Binding-site contacts:
Ligand atom O contacts residue ASP1025 of chain 1.A at 3.3 Å.
Ligand atom CG contacts residue SER948 of chain 1.A at 4.5 Å.
Ligand atom OE1 contacts residue SER1026 of chain 1.A at 3.3 Å.
Ligand atom CD contacts residue THR1016 of chain 1.A at 3.9 Å.
Ligand atom CB contacts residue PO41 of chain 1.R at 4.4 Å.
Ligand atom CA contacts residue ASP1025 of chain 1.A at 4.4 Å.
Ligand atom OE1 contacts residue SER948 of chain 1.A at 4.4 Å.
Ligand atom CD contacts residue ASN1015 of chain 1.A at 4.1 Å.
Ligand atom OXT contacts residue ASP1025 of chain 1.A at 3.7 Å.
Ligand atom CB contacts residue SER1026 of chain 1.A at 3.8 Å.
Ligand atom CA contacts residue SER1026 of chain 1.A at 3.8 Å.
Ligand atom NE2 contacts residue THR1016 of chain 1.A at 3.1 Å (h-bond).
Ligand atom NE2 contacts residue PO41 of chain 1.R at 3.8 Å.
Ligand atom OE1 contacts residue ASN1015 of chain 1.A at 3.1 Å (h-bond).
Ligand atom C contacts residue SER1026 of chain 1.A at 4.3 Å.
Ligand atom CD contacts residue PO41 of chain 1.R at 3.8 Å.
Ligand atom N contacts residue SER948 of chain 1.A at 4.3 Å.
Ligand atom CD contacts residue SER948 of chain 1.A at 4.3 Å.
Ligand atom N contacts residue ILE1029 of chain 1.A at 3.9 Å.
Ligand atom NE2 contacts residue VAL949 of chain 1.A at 4.0 Å.
Ligand atom OE1 contacts residue THR1016 of chain 1.A at 3.8 Å.
Ligand atom C contacts residue LYS993 of chain 1.A at 4.3 Å.
Ligand atom CD contacts residue SER1026 of chain 1.A at 4.2 Å.
Ligand atom NE2 contacts residue ARG950 of chain 1.A at 4.1 Å.
Ligand atom CB contacts residue ALA1022 of chain 1.A at 4.4 Å (hydrophobic).
Ligand atom C contacts residue ASP1025 of chain 1.A at 3.7 Å.
Ligand atom OXT contacts residue LYS993 of chain 1.A at 3.8 Å.
Ligand atom N contacts residue SER1026 of chain 1.A at 4.5 Å.
Ligand atom NE2 contacts residue SER948 of chain 1.A at 4.3 Å.
Ligand atom OXT contacts residue HIS995 of chain 1.A at 4.0 Å.
Ligand atom N contacts residue LYS993 of chain 1.A at 3.7 Å.
Ligand atom CD contacts residue THR1017 of chain 1.A at 3.9 Å.
Ligand atom OE1 contacts residue THR1017 of chain 1.A at 3.1 Å (h-bond).
Ligand atom CG contacts residue PO41 of chain 1.R at 3.1 Å.
Ligand atom NE2 contacts residue THR1017 of chain 1.A at 4.0 Å.
Ligand atom CA contacts residue LYS993 of chain 1.A at 4.3 Å.
Ligand atom O contacts residue SER1026 of chain 1.A at 4.2 Å.

Sequence of chain 1.A:
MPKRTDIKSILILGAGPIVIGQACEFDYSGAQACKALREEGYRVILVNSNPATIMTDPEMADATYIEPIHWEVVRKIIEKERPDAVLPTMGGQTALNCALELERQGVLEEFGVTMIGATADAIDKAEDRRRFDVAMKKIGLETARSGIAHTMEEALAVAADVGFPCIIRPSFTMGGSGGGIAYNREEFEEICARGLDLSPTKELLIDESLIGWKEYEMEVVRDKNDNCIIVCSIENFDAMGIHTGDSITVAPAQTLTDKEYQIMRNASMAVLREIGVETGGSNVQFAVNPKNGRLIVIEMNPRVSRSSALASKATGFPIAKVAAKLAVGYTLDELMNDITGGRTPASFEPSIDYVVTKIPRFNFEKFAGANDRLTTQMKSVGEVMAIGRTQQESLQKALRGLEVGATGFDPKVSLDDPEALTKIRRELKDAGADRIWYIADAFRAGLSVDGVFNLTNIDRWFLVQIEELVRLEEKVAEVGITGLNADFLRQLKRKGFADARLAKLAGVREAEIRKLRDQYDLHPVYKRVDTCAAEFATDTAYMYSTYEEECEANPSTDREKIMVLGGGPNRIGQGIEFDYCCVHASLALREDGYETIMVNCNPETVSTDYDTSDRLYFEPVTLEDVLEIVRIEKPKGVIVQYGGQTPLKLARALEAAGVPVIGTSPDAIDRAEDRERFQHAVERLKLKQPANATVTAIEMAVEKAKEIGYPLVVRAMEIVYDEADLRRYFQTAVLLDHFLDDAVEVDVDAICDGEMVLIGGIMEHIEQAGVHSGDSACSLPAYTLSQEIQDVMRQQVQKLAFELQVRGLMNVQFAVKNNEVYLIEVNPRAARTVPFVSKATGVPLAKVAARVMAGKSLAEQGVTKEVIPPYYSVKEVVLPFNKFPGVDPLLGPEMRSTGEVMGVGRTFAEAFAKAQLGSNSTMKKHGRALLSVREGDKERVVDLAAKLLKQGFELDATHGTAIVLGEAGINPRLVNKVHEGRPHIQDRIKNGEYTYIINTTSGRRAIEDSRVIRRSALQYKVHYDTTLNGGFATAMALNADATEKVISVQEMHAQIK

This small molecule binds to this protein.
Small molecule (SMILES): NC(=O)CC[C@H](N)C(=O)O